The protein below binds the small molecule below.
Small molecule (SMILES): CC(=O)N[C@@H]1[C@@H](O)[C@H](O)[C@@H](CO)O[C@H]1O

Binding-site contacts:
Ligand atom C1 contacts residue ASN644 of chain 1.B at 1.4 Å.
Ligand atom C5 contacts residue ASN644 of chain 1.B at 3.7 Å.
Ligand atom C3 contacts residue ASN644 of chain 1.B at 3.8 Å.
Ligand atom C4 contacts residue ASN644 of chain 1.B at 4.2 Å.
Ligand atom C7 contacts residue ASN644 of chain 1.B at 3.7 Å.
Ligand atom O7 contacts residue ASN644 of chain 1.B at 4.1 Å.
Ligand atom N2 contacts residue ASN644 of chain 1.B at 2.9 Å (h-bond).
Ligand atom C2 contacts residue ASN644 of chain 1.B at 2.4 Å.
Ligand atom O5 contacts residue ASN644 of chain 1.B at 2.4 Å (h-bond).

Sequence of chain 1.B:
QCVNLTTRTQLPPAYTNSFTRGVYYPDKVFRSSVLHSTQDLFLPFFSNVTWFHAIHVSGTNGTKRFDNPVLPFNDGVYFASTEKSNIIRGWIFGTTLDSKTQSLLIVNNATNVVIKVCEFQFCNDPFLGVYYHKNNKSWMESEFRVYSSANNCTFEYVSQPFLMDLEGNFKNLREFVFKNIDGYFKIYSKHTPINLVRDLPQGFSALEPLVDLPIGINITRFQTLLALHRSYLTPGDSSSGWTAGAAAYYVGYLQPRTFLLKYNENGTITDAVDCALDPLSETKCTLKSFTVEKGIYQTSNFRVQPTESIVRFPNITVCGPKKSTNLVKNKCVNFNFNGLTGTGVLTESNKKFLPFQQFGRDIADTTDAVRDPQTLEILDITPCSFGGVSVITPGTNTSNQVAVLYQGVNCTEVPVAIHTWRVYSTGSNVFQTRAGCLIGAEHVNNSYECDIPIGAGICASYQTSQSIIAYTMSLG